Sequence of chain 1.C:
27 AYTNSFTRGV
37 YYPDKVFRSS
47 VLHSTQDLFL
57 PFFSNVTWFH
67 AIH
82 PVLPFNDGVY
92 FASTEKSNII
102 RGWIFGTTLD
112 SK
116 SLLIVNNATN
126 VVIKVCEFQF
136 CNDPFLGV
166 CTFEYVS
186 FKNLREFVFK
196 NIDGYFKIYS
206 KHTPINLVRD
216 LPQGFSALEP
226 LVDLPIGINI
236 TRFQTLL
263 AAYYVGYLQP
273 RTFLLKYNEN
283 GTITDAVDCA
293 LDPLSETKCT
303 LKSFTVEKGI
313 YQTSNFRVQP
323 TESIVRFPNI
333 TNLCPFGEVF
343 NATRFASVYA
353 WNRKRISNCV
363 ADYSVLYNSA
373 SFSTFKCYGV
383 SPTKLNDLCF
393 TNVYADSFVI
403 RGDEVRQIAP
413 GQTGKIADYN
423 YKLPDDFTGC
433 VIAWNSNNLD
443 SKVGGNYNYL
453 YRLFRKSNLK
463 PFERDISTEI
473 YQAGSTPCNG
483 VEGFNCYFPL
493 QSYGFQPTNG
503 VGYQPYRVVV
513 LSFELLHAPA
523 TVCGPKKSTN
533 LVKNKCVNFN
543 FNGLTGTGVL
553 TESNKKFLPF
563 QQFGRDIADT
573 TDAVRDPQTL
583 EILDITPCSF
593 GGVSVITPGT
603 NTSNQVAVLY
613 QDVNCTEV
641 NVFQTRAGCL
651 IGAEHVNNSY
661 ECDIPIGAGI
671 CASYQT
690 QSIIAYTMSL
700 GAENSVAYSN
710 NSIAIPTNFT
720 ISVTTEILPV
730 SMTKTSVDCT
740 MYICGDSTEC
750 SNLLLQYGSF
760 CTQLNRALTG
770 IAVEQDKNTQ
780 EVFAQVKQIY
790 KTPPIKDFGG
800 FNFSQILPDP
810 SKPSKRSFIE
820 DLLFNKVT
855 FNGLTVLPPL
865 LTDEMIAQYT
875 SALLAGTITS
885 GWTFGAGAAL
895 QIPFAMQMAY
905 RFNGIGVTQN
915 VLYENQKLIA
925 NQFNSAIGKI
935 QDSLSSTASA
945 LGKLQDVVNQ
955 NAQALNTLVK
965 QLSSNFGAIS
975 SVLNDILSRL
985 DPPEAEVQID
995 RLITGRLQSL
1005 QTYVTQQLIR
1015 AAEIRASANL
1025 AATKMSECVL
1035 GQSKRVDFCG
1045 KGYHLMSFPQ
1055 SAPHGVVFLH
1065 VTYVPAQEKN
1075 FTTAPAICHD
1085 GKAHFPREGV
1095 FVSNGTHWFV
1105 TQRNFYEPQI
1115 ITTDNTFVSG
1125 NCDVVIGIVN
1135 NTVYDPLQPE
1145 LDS

A protein and the small-molecule ligand that binds it are described below.
Small molecule (SMILES): CC(=O)N[C@H]1[C@H](O[C@H]2[C@H](O)[C@@H](NC(C)=O)CO[C@@H]2CO)O[C@H](CO)[C@@H](O)[C@@H]1O

Sequence of chain 1.E:
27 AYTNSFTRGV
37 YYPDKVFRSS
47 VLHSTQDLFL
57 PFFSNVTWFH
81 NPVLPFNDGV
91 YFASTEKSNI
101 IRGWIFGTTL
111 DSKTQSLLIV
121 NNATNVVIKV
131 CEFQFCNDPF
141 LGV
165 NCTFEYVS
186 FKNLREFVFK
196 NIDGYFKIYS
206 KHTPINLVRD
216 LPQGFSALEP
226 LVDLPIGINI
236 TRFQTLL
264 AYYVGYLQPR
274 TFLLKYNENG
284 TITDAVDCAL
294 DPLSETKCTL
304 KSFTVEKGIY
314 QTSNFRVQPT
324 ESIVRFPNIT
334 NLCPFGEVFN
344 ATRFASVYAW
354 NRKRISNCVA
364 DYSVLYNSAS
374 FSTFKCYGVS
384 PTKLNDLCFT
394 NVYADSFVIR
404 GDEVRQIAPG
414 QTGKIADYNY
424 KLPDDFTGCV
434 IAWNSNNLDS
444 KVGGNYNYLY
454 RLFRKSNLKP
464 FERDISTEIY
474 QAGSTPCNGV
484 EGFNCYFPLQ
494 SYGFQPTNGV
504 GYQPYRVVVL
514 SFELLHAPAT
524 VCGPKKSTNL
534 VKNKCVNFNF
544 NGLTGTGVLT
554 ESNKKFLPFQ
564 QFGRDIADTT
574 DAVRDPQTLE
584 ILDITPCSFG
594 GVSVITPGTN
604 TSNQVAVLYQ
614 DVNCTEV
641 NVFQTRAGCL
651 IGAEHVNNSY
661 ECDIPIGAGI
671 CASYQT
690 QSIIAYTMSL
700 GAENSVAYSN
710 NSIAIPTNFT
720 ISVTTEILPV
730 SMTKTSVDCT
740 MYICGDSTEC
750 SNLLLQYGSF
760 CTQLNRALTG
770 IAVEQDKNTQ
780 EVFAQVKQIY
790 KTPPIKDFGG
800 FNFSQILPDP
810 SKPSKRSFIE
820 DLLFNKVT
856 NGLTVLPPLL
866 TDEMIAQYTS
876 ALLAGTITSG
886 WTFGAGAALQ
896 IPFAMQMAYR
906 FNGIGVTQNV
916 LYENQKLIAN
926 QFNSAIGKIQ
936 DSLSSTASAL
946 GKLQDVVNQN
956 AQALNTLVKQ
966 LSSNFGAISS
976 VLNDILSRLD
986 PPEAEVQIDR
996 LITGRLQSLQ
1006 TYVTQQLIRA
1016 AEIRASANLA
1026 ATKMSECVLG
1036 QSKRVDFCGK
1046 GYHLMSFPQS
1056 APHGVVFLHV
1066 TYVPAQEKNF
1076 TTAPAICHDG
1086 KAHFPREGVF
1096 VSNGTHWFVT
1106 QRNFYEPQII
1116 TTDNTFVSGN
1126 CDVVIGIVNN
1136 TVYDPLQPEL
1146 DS

Binding-site contacts:
Ligand atom C8 contacts residue ASN234 of chain 1.C at 4.4 Å.
Ligand atom C7 contacts residue ASN234 of chain 1.C at 3.5 Å.
Ligand atom C8 contacts residue GLU465 of chain 1.E at 3.4 Å.
Ligand atom C8 contacts residue LYS462 of chain 1.E at 4.0 Å.
Ligand atom C2 contacts residue ASN234 of chain 1.C at 2.4 Å.
Ligand atom C5 contacts residue THR236 of chain 1.C at 4.2 Å.
Ligand atom C1 contacts residue ASN234 of chain 1.C at 1.4 Å.
Ligand atom C3 contacts residue ASN234 of chain 1.C at 3.8 Å.
Ligand atom N2 contacts residue ASN234 of chain 1.C at 2.9 Å (h-bond).
Ligand atom O5 contacts residue THR236 of chain 1.C at 4.0 Å.
Ligand atom C5 contacts residue ASN234 of chain 1.C at 3.7 Å.
Ligand atom C1 contacts residue THR236 of chain 1.C at 4.3 Å.
Ligand atom O6 contacts residue THR236 of chain 1.C at 3.6 Å.
Ligand atom C4 contacts residue ASN234 of chain 1.C at 4.2 Å.
Ligand atom C7 contacts residue GLU465 of chain 1.E at 3.7 Å.
Ligand atom O7 contacts residue GLU465 of chain 1.E at 3.3 Å (salt-bridge).
Ligand atom O5 contacts residue ASN234 of chain 1.C at 2.4 Å (h-bond).
Ligand atom O7 contacts residue ASN234 of chain 1.C at 3.8 Å.